Sequence of chain 1.A:
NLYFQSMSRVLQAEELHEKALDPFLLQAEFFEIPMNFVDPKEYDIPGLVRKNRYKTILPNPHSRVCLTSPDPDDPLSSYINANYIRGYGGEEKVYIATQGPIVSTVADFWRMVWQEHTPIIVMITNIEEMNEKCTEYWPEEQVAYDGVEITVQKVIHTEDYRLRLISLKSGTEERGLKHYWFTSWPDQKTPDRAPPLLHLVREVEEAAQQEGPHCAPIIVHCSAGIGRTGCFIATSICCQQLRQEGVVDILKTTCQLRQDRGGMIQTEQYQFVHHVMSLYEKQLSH

This protein binds this small molecule.
Small molecule (SMILES): O=P(O)(O)[C@H](O)c1ccc(-c2cccc([C@H](O)c3ccc(Cl)c(Cl)c3)c2)cc1

Binding-site contacts:
Ligand atom C13 contacts residue ASN142 of chain 1.A at 3.5 Å.
Ligand atom C15 contacts residue ASN142 of chain 1.A at 3.6 Å.
Ligand atom CL2 contacts residue PRO202 of chain 1.A at 3.6 Å.
Ligand atom C4 contacts residue ARG244 of chain 1.A at 3.6 Å.
Ligand atom C12 contacts residue ARG244 of chain 1.A at 3.7 Å.
Ligand atom P26 contacts residue GLN286 of chain 1.A at 3.7 Å.
Ligand atom O24 contacts residue GLN286 of chain 1.A at 3.2 Å (h-bond).
Ligand atom C9 contacts residue TRP201 of chain 1.A at 3.3 Å (hydrophobic).
Ligand atom C8 contacts residue ASN142 of chain 1.A at 3.5 Å.
Ligand atom C1 contacts residue ASN142 of chain 1.A at 3.8 Å.
Ligand atom O22 contacts residue ASP203 of chain 1.A at 3.7 Å.
Ligand atom C8 contacts residue TRP201 of chain 1.A at 3.7 Å (hydrophobic).
Ligand atom O21 contacts residue GLN286 of chain 1.A at 3.5 Å (h-bond).
Ligand atom C11 contacts residue ASP203 of chain 1.A at 3.3 Å.
Ligand atom O23 contacts residue LYS205 of chain 1.A at 3.0 Å (salt-bridge).
Ligand atom C1 contacts residue GLU145 of chain 1.A at 3.7 Å.
Ligand atom C18 contacts residue PRO202 of chain 1.A at 3.8 Å (hydrophobic).
Ligand atom C5 contacts residue ASN142 of chain 1.A at 3.8 Å.
Ligand atom C3 contacts residue ARG244 of chain 1.A at 3.8 Å.
Ligand atom C4 contacts residue ASP203 of chain 1.A at 3.6 Å.
Ligand atom O25 contacts residue ARG244 of chain 1.A at 3.0 Å (salt-bridge).
Ligand atom CL1 contacts residue SER200 of chain 1.A at 3.3 Å.
Ligand atom P26 contacts residue LYS205 of chain 1.A at 3.8 Å.
Ligand atom C7 contacts residue ARG244 of chain 1.A at 3.5 Å.
Ligand atom O21 contacts residue TRP201 of chain 1.A at 2.7 Å (h-bond).
Ligand atom C1 contacts residue GLU144 of chain 1.A at 3.6 Å.
Ligand atom C2 contacts residue ASN142 of chain 1.A at 3.7 Å.
Ligand atom C7 contacts residue PRO202 of chain 1.A at 3.5 Å (hydrophobic).
Ligand atom CL2 contacts residue ASP203 of chain 1.A at 3.7 Å.
Ligand atom C2 contacts residue GLU145 of chain 1.A at 3.5 Å.
Ligand atom C5 contacts residue GLU144 of chain 1.A at 3.4 Å.
Ligand atom C17 contacts residue TRP201 of chain 1.A at 3.4 Å (hydrophobic).
Ligand atom C7 contacts residue TRP201 of chain 1.A at 3.7 Å (hydrophobic).
Ligand atom C4 contacts residue PRO202 of chain 1.A at 3.8 Å (hydrophobic).
Ligand atom O21 contacts residue LYS205 of chain 1.A at 2.8 Å (salt-bridge).
Ligand atom C14 contacts residue ARG244 of chain 1.A at 3.5 Å.
Ligand atom C7 contacts residue ASP203 of chain 1.A at 3.5 Å.
Ligand atom C6 contacts residue ARG244 of chain 1.A at 3.6 Å.
Ligand atom C10 contacts residue ASN142 of chain 1.A at 3.5 Å.
Ligand atom CL2 contacts residue ARG209 of chain 1.A at 3.0 Å.